This protein binds this small molecule.
Small molecule (SMILES): Cc1nc(C)n2nc(CCc3nc(N4CCCC4)nn3C)nc2c1C

Sequence of chain 1.C:
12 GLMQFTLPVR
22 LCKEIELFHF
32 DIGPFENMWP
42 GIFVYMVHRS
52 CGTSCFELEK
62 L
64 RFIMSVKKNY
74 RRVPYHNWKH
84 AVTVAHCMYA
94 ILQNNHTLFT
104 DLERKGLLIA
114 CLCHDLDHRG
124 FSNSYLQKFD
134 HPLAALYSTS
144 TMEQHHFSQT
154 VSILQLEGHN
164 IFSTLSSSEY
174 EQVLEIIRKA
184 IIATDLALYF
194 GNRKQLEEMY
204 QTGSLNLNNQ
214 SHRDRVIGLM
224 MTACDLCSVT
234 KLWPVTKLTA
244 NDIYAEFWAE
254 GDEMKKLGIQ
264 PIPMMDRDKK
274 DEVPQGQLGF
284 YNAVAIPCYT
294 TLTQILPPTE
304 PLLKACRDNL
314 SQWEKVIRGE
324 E

Binding-site contacts:
Ligand atom C01 contacts residue GLY279 of chain 1.C at 3.3 Å.
Ligand atom C07 contacts residue MET267 of chain 1.C at 3.7 Å (hydrophobic).
Ligand atom C14 contacts residue GLN280 of chain 1.C at 3.7 Å.
Ligand atom C11 contacts residue GLN280 of chain 1.C at 3.5 Å.
Ligand atom N18 contacts residue PHE283 of chain 1.C at 3.5 Å.
Ligand atom C17 contacts residue PHE283 of chain 1.C at 3.8 Å (hydrophobic).
Ligand atom N15 contacts residue PHE283 of chain 1.C at 3.7 Å.
Ligand atom N05 contacts residue GLY279 of chain 1.C at 3.7 Å.
Ligand atom C19 contacts residue PHE283 of chain 1.C at 3.3 Å (hydrophobic).
Ligand atom C22 contacts residue ILE246 of chain 1.C at 3.6 Å (hydrophobic).
Ligand atom N04 contacts residue GLY279 of chain 1.C at 3.4 Å (h-bond).
Ligand atom C10 contacts residue TYR247 of chain 1.C at 3.6 Å (hydrophobic).
Ligand atom C25 contacts residue ILE246 of chain 1.C at 3.6 Å (hydrophobic).
Ligand atom C24 contacts residue GLN280 of chain 1.C at 3.5 Å.
Ligand atom C13 contacts residue TYR247 of chain 1.C at 3.5 Å (hydrophobic).
Ligand atom C23 contacts residue PHE283 of chain 1.C at 3.7 Å (hydrophobic).
Ligand atom N20 contacts residue LEU229 of chain 1.C at 3.7 Å.
Ligand atom N15 contacts residue PHE250 of chain 1.C at 3.6 Å.
Ligand atom N06 contacts residue GLY279 of chain 1.C at 3.7 Å.
Ligand atom C11 contacts residue GLY279 of chain 1.C at 3.6 Å.
Ligand atom N20 contacts residue PHE283 of chain 1.C at 3.6 Å.
Ligand atom C22 contacts residue PHE283 of chain 1.C at 3.7 Å (hydrophobic).
Ligand atom C21 contacts residue ILE246 of chain 1.C at 3.6 Å (hydrophobic).
Ligand atom C10 contacts residue VAL276 of chain 1.C at 3.7 Å (hydrophobic).
Ligand atom C14 contacts residue PHE250 of chain 1.C at 3.8 Å (hydrophobic).
Ligand atom C24 contacts residue ILE246 of chain 1.C at 3.5 Å (hydrophobic).
Ligand atom C13 contacts residue GLN280 of chain 1.C at 3.7 Å.
Ligand atom C11 contacts residue PHE283 of chain 1.C at 3.5 Å (hydrophobic).
Ligand atom C03 contacts residue GLY279 of chain 1.C at 3.3 Å.
Ligand atom N06 contacts residue MET267 of chain 1.C at 3.7 Å.
Ligand atom N16 contacts residue GLN280 of chain 1.C at 3.0 Å (h-bond).
Ligand atom C01 contacts residue TYR247 of chain 1.C at 3.6 Å (hydrophobic).
Ligand atom C11 contacts residue TYR247 of chain 1.C at 3.6 Å (hydrophobic).
Ligand atom C09 contacts residue LYS272 of chain 1.C at 3.4 Å.
Ligand atom C09 contacts residue GLU275 of chain 1.C at 3.4 Å.
Ligand atom N02 contacts residue TYR247 of chain 1.C at 2.5 Å (h-bond).
Ligand atom C03 contacts residue TYR247 of chain 1.C at 3.5 Å (hydrophobic).
Ligand atom C25 contacts residue SER231 of chain 1.C at 3.2 Å.
Ligand atom N02 contacts residue GLY279 of chain 1.C at 3.5 Å.
Ligand atom C08 contacts residue PRO266 of chain 1.C at 3.5 Å (hydrophobic).